The small molecule below binds the protein below.
Small molecule (SMILES): CC(=O)N[C@@H]1[C@@H](O)[C@H](O)[C@@H](CO)O[C@H]1O

Sequence of chain 1.B:
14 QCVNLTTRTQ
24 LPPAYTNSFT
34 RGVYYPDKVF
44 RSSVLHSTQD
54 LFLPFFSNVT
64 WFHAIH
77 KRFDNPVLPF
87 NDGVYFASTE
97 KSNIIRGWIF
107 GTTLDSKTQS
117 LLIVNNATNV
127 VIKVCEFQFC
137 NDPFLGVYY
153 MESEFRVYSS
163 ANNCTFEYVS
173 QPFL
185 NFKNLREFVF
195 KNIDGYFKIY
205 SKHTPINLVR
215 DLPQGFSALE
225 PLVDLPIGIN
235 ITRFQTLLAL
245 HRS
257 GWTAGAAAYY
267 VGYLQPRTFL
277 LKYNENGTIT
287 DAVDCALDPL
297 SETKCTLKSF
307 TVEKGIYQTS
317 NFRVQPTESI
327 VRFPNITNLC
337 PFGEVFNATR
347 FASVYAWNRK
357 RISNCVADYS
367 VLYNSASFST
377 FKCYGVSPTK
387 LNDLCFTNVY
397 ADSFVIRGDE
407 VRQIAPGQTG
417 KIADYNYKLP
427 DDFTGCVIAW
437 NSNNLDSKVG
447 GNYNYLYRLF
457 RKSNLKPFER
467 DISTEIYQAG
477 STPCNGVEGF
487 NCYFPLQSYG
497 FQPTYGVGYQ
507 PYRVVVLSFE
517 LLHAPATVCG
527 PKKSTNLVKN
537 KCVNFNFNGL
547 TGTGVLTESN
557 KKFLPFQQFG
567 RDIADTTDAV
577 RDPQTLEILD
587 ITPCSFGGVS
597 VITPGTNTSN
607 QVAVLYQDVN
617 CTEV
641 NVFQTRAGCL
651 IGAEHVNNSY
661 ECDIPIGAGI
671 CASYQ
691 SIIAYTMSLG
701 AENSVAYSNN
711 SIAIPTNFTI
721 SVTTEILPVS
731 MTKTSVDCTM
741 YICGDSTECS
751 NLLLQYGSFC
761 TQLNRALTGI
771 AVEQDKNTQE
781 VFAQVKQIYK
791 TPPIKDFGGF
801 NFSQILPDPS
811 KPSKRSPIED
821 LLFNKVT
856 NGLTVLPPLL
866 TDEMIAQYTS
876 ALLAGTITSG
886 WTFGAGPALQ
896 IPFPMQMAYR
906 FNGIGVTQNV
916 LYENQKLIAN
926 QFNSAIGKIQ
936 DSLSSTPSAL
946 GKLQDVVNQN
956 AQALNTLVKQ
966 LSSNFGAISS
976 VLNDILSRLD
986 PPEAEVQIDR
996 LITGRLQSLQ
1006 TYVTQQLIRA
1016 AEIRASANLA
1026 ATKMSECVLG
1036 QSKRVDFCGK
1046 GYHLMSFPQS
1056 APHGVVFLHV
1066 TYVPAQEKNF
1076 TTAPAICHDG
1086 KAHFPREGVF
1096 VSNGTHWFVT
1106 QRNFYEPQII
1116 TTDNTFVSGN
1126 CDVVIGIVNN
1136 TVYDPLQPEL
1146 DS

Binding-site contacts:
Ligand atom C8 contacts residue ASN280 of chain 1.C at 3.4 Å.
Ligand atom C4 contacts residue ASN282 of chain 1.C at 4.2 Å.
Ligand atom C2 contacts residue ASN282 of chain 1.C at 2.5 Å.
Ligand atom C1 contacts residue GLU281 of chain 1.C at 4.0 Å.
Ligand atom C7 contacts residue GLU281 of chain 1.C at 3.5 Å.
Ligand atom C1 contacts residue ASN282 of chain 1.C at 1.4 Å.
Ligand atom C7 contacts residue ASN282 of chain 1.C at 3.3 Å.
Ligand atom O7 contacts residue ASN282 of chain 1.C at 3.3 Å (h-bond).
Ligand atom C7 contacts residue ASN280 of chain 1.C at 3.6 Å.
Ligand atom C2 contacts residue GLU281 of chain 1.C at 3.9 Å.
Ligand atom C8 contacts residue GLU281 of chain 1.C at 3.3 Å.
Ligand atom N2 contacts residue ASN282 of chain 1.C at 2.9 Å (h-bond).
Ligand atom O6 contacts residue LYS558 of chain 1.B at 4.3 Å.
Ligand atom C3 contacts residue GLU281 of chain 1.C at 4.3 Å.
Ligand atom O5 contacts residue ASN282 of chain 1.C at 2.4 Å (h-bond).
Ligand atom N2 contacts residue ASN280 of chain 1.C at 4.5 Å.
Ligand atom C8 contacts residue ASN282 of chain 1.C at 4.4 Å.
Ligand atom C3 contacts residue ASN282 of chain 1.C at 3.8 Å.
Ligand atom O6 contacts residue ASN282 of chain 1.C at 4.0 Å.
Ligand atom O7 contacts residue ASN280 of chain 1.C at 3.7 Å.
Ligand atom N2 contacts residue GLU281 of chain 1.C at 2.9 Å (salt-bridge).
Ligand atom C5 contacts residue ASN282 of chain 1.C at 3.7 Å.

Sequence of chain 1.C:
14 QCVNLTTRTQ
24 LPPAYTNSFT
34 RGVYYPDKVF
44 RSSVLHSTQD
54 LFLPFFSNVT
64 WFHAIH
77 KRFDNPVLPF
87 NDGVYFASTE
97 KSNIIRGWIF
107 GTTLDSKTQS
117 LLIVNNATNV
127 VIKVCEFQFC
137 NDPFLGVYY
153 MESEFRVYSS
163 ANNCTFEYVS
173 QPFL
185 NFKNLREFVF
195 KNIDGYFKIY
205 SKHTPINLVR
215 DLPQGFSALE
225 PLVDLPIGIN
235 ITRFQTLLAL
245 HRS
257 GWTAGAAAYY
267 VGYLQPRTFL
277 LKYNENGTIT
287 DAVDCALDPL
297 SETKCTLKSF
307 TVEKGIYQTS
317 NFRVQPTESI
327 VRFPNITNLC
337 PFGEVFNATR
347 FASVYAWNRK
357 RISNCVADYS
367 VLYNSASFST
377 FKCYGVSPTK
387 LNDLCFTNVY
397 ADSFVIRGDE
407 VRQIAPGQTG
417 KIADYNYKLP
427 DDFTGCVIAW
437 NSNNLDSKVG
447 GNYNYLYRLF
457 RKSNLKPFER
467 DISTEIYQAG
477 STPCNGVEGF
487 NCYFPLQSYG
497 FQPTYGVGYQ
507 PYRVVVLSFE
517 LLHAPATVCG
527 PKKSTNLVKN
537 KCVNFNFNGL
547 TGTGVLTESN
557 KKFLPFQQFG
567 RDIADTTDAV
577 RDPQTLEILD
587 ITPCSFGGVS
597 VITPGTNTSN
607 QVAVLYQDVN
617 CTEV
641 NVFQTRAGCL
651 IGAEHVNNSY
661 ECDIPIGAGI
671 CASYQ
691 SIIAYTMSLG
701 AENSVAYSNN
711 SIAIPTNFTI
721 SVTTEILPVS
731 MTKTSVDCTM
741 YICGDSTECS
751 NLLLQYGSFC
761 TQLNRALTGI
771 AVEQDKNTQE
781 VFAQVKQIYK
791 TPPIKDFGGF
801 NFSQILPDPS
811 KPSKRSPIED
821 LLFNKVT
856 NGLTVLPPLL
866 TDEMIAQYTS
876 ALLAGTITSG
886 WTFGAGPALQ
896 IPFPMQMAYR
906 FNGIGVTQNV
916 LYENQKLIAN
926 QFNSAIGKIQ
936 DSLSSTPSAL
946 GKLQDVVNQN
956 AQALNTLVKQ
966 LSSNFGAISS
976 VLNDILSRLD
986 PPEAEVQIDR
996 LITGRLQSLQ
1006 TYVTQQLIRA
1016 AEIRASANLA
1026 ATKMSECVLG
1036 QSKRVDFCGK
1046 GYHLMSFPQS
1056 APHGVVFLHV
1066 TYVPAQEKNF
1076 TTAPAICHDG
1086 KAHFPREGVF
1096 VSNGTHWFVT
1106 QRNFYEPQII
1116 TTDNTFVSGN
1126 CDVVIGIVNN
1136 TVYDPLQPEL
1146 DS